A protein and the small-molecule ligand that binds it are described below.
Small molecule (SMILES): CC[C@@H]1C[C@@H]2C[C@@H]3C/C=C/CC(=O)NCCC[C@@H]4NC(=O)/C(=C(O)/C=C/C=C/[C@H](O)[C@H]3[C@@H]2[C@H]1C)C4=O

Sequence of chain 1.A:
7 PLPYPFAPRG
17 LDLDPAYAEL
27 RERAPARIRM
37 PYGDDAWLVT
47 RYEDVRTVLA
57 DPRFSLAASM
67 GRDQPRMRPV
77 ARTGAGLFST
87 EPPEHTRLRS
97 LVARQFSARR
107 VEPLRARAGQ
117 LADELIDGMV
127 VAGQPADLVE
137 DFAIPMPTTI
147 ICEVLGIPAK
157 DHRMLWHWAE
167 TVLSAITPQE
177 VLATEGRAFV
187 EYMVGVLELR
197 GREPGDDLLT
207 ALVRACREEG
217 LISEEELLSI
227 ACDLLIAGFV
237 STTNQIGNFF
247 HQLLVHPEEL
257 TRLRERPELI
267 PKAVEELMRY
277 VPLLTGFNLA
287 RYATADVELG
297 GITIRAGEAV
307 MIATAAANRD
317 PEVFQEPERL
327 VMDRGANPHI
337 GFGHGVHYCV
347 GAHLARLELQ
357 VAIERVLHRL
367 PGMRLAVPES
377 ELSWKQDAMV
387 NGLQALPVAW

Binding-site contacts:
Ligand atom C25 contacts residue TRP164 of chain 1.A at 3.7 Å (hydrophobic).
Ligand atom C5 contacts residue PHE84 of chain 1.A at 4.0 Å (hydrophobic).
Ligand atom C18 contacts residue ARG78 of chain 1.A at 3.6 Å.
Ligand atom C21 contacts residue ARG74 of chain 1.A at 3.6 Å.
Ligand atom C3 contacts residue ALA233 of chain 1.A at 3.8 Å (hydrophobic).
Ligand atom C28 contacts residue ARG78 of chain 1.A at 3.8 Å.
Ligand atom C21 contacts residue ARG78 of chain 1.A at 3.6 Å.
Ligand atom O32 contacts residue ARG78 of chain 1.A at 4.0 Å.
Ligand atom C10 contacts residue VAL386 of chain 1.A at 3.8 Å (hydrophobic).
Ligand atom C10 contacts residue LEU280 of chain 1.A at 3.5 Å (hydrophobic).
Ligand atom C12 contacts residue PHE84 of chain 1.A at 3.8 Å (hydrophobic).
Ligand atom C27 contacts residue ARG78 of chain 1.A at 3.8 Å.
Ligand atom N23 contacts residue ILE232 of chain 1.A at 3.6 Å.
Ligand atom O36 contacts residue PHE283 of chain 1.A at 2.6 Å (h-bond).
Ligand atom C20 contacts residue ILE232 of chain 1.A at 3.6 Å (hydrophobic).
Ligand atom C4 contacts residue ALA233 of chain 1.A at 3.9 Å (hydrophobic).
Ligand atom C13 contacts residue LEU285 of chain 1.A at 4.0 Å (hydrophobic).
Ligand atom C14 contacts residue LEU285 of chain 1.A at 3.9 Å (hydrophobic).
Ligand atom O35 contacts residue VAL168 of chain 1.A at 3.8 Å.
Ligand atom C1 contacts residue PHE84 of chain 1.A at 3.9 Å (hydrophobic).
Ligand atom C6 contacts residue ALA233 of chain 1.A at 3.9 Å (hydrophobic).
Ligand atom C31 contacts residue ARG78 of chain 1.A at 4.0 Å.
Ligand atom C9 contacts residue SER237 of chain 1.A at 3.9 Å.
Ligand atom C11 contacts residue PHE283 of chain 1.A at 3.9 Å (hydrophobic).
Ligand atom O32 contacts residue ARG74 of chain 1.A at 3.3 Å (salt-bridge).
Ligand atom C7 contacts residue HEM1 of chain 1.C at 3.8 Å.
Ligand atom C9 contacts residue HEM1 of chain 1.C at 3.4 Å.
Ligand atom C28 contacts residue ARG74 of chain 1.A at 3.7 Å.
Ligand atom O36 contacts residue LEU285 of chain 1.A at 3.9 Å.
Ligand atom C13 contacts residue PHE283 of chain 1.A at 3.8 Å (hydrophobic).
Ligand atom O22 contacts residue ARG74 of chain 1.A at 3.4 Å (salt-bridge).
Ligand atom C27 contacts residue ARG74 of chain 1.A at 3.5 Å.
Ligand atom C10 contacts residue SER237 of chain 1.A at 3.8 Å.
Ligand atom C34 contacts residue ARG74 of chain 1.A at 3.7 Å.
Ligand atom C17 contacts residue LEU285 of chain 1.A at 3.9 Å (hydrophobic).
Ligand atom C12 contacts residue PHE283 of chain 1.A at 3.8 Å (hydrophobic).
Ligand atom C9 contacts residue LEU280 of chain 1.A at 3.9 Å (hydrophobic).
Ligand atom O35 contacts residue ARG74 of chain 1.A at 2.6 Å (salt-bridge).
Ligand atom C19 contacts residue ILE232 of chain 1.A at 4.0 Å (hydrophobic).
Ligand atom C11 contacts residue LEU280 of chain 1.A at 3.7 Å (hydrophobic).